The small molecule below binds the protein below.
Small molecule (SMILES): OC[C@H]1O[C@@](CO)(O[C@H]2O[C@H](CO)[C@@H](O)[C@H](O)[C@H]2O)[C@@H](O)[C@@H]1O

Binding-site contacts:
Ligand atom C3 contacts residue LYS462 of chain 1.C at 4.1 Å.
Ligand atom C1 contacts residue GLU492 of chain 1.C at 3.5 Å.
Ligand atom O6 contacts residue GLN459 of chain 1.C at 4.5 Å.
Ligand atom O2 contacts residue ARG488 of chain 1.C at 3.1 Å (salt-bridge).
Ligand atom O3 contacts residue GLU492 of chain 1.C at 3.7 Å.
Ligand atom O2 contacts residue GLU492 of chain 1.C at 3.9 Å.
Ligand atom C4 contacts residue LYS462 of chain 1.C at 3.5 Å.
Ligand atom O3 contacts residue ILE480 of chain 1.C at 4.4 Å.
Ligand atom O3 contacts residue GLU455 of chain 1.C at 4.3 Å.
Ligand atom O4 contacts residue GLU455 of chain 1.C at 3.4 Å.
Ligand atom C4 contacts residue GLN459 of chain 1.C at 3.8 Å.
Ligand atom C1 contacts residue GLU492 of chain 1.C at 4.4 Å.
Ligand atom C6 contacts residue GLN459 of chain 1.C at 4.4 Å.
Ligand atom C3 contacts residue GLU492 of chain 1.C at 3.6 Å.
Ligand atom C5 contacts residue GLN459 of chain 1.C at 3.9 Å.
Ligand atom C2 contacts residue GLU492 of chain 1.C at 4.5 Å.
Ligand atom O4 contacts residue LYS462 of chain 1.C at 2.8 Å (salt-bridge).
Ligand atom C2 contacts residue GLU492 of chain 1.C at 3.7 Å.
Ligand atom O3 contacts residue LYS462 of chain 1.C at 3.4 Å (salt-bridge).
Ligand atom O3 contacts residue VAL458 of chain 1.C at 3.7 Å.
Ligand atom C2 contacts residue ARG488 of chain 1.C at 4.1 Å.
Ligand atom C3 contacts residue GLN459 of chain 1.C at 4.3 Å.
Ligand atom O2 contacts residue GLU492 of chain 1.C at 2.7 Å (salt-bridge).
Ligand atom O1 contacts residue GLU492 of chain 1.C at 4.1 Å.
Ligand atom O4 contacts residue GLN459 of chain 1.C at 2.9 Å (h-bond).
Ligand atom O3 contacts residue ARG488 of chain 1.C at 3.7 Å.

Sequence of chain 1.C:
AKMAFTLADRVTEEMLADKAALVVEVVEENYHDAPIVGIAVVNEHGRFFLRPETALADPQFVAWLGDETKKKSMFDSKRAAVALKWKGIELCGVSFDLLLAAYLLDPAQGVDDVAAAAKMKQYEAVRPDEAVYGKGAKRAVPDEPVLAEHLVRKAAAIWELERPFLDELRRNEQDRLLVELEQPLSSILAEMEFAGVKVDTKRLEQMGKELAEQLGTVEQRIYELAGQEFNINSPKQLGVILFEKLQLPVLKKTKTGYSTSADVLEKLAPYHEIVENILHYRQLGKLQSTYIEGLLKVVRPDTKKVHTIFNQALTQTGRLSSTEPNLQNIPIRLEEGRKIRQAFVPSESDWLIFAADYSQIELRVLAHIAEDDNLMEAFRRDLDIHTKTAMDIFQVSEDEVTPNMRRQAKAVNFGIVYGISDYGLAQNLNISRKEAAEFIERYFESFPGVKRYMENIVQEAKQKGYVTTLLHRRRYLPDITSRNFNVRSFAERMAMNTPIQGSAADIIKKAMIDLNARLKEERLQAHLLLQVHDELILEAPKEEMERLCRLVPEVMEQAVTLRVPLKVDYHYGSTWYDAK